The protein below binds the small molecule below.
Small molecule (SMILES): N#Cc1c(-c2ccc3ccn(Cc4ccc(CN5CCOCC5)cc4)c3c2)n[nH]c1N

Binding-site contacts:
Ligand atom C09 contacts residue GLY143 of chain 1.B at 3.4 Å.
Ligand atom C08 contacts residue GLY142 of chain 1.B at 3.5 Å.
Ligand atom C15 contacts residue LEU140 of chain 1.B at 3.4 Å (hydrophobic).
Ligand atom C15 contacts residue ASN141 of chain 1.B at 3.5 Å.
Ligand atom N14 contacts residue GLY142 of chain 1.B at 3.6 Å.
Ligand atom C23 contacts residue GLU114 of chain 1.B at 3.3 Å.
Ligand atom C10 contacts residue PRO85 of chain 1.B at 3.1 Å (hydrophobic).
Ligand atom C06 contacts residue PRO87 of chain 1.B at 3.5 Å (hydrophobic).
Ligand atom N21 contacts residue GLU114 of chain 1.B at 3.3 Å (salt-bridge).
Ligand atom C10 contacts residue GLY143 of chain 1.B at 3.3 Å.
Ligand atom N31 contacts residue VAL133 of chain 1.B at 3.5 Å (h-bond).
Ligand atom N01 contacts residue TYR138 of chain 1.B at 3.5 Å (h-bond).
Ligand atom C13 contacts residue GLY142 of chain 1.B at 3.6 Å.
Ligand atom C12 contacts residue GLY111 of chain 1.B at 3.3 Å.
Ligand atom N31 contacts residue ALA146 of chain 1.B at 3.5 Å.
Ligand atom O24 contacts residue GLU114 of chain 1.B at 3.7 Å.
Ligand atom C16 contacts residue TYR113 of chain 1.B at 3.5 Å (hydrophobic).
Ligand atom C13 contacts residue TYR113 of chain 1.B at 3.4 Å (hydrophobic).
Ligand atom N01 contacts residue GLY136 of chain 1.B at 3.0 Å (h-bond).
Ligand atom C26 contacts residue GLU182 of chain 1.A at 3.2 Å.
Ligand atom C12 contacts residue ARG112 of chain 1.B at 3.6 Å.
Ligand atom C25 contacts residue GLU114 of chain 1.B at 3.4 Å.
Ligand atom C12 contacts residue GLY142 of chain 1.B at 3.6 Å.
Ligand atom C17 contacts residue TYR113 of chain 1.B at 3.5 Å (hydrophobic).
Ligand atom C02 contacts residue TYR138 of chain 1.B at 3.4 Å (hydrophobic).
Ligand atom N03 contacts residue LEU140 of chain 1.B at 3.5 Å (h-bond).
Ligand atom C07 contacts residue PRO87 of chain 1.B at 3.6 Å (hydrophobic).
Ligand atom C27 contacts residue VAL139 of chain 1.B at 3.6 Å (hydrophobic).
Ligand atom N04 contacts residue LEU140 of chain 1.B at 3.1 Å (h-bond).
Ligand atom C09 contacts residue GLY142 of chain 1.B at 3.6 Å.
Ligand atom N01 contacts residue SER134 of chain 1.B at 3.0 Å (h-bond).
Ligand atom C22 contacts residue GLU114 of chain 1.B at 3.6 Å.
Ligand atom C28 contacts residue LEU140 of chain 1.B at 3.4 Å (hydrophobic).
Ligand atom C15 contacts residue TYR113 of chain 1.B at 3.2 Å (hydrophobic).
Ligand atom N31 contacts residue PRO85 of chain 1.B at 3.4 Å.
Ligand atom N31 contacts residue ILE135 of chain 1.B at 3.5 Å (h-bond).
Ligand atom N31 contacts residue THR86 of chain 1.B at 3.6 Å (h-bond).
Ligand atom N03 contacts residue TYR138 of chain 1.B at 2.6 Å (h-bond).
Ligand atom N31 contacts residue SER134 of chain 1.B at 3.6 Å.
Ligand atom C11 contacts residue PRO85 of chain 1.B at 3.5 Å (hydrophobic).

Sequence of chain 1.A:
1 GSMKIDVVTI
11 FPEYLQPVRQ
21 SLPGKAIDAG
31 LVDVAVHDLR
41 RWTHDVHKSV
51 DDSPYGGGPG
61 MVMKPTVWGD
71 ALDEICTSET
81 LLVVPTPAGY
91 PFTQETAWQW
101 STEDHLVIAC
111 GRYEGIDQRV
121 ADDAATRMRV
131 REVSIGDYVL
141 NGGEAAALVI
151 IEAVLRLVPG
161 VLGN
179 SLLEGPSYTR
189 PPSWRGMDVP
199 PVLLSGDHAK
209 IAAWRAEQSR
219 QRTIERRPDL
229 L

Sequence of chain 1.B:
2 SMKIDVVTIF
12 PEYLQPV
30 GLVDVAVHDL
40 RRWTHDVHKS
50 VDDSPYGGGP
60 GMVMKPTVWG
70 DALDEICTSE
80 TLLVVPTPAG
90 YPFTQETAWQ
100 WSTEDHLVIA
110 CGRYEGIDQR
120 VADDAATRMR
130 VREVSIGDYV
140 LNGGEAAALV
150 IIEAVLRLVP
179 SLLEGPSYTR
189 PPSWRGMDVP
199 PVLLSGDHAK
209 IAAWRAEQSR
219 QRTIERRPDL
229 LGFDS